Sequence of chain 1.C:
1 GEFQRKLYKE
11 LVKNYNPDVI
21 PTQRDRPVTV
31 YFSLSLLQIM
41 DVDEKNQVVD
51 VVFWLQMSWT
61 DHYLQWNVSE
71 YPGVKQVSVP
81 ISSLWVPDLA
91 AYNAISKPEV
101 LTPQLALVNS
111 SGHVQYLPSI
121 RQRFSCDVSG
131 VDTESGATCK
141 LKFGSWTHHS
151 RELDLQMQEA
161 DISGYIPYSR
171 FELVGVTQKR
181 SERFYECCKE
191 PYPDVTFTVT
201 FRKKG

Binding-site contacts:
Ligand atom C5 contacts residue ASN109 of chain 1.C at 4.1 Å.
Ligand atom C5 contacts residue HIS113 of chain 1.C at 4.0 Å.
Ligand atom O6 contacts residue GLN115 of chain 1.C at 3.6 Å.
Ligand atom C5 contacts residue NAG1 of chain 1.P at 4.1 Å.
Ligand atom C1 contacts residue SER111 of chain 1.C at 3.4 Å.
Ligand atom C1 contacts residue ASN109 of chain 1.C at 3.0 Å.
Ligand atom O5 contacts residue ASN109 of chain 1.C at 2.8 Å (h-bond).
Ligand atom O7 contacts residue SER110 of chain 1.C at 4.2 Å.
Ligand atom C3 contacts residue NAG1 of chain 1.P at 3.5 Å.
Ligand atom O3 contacts residue NAG1 of chain 1.P at 3.0 Å (h-bond).
Ligand atom C6 contacts residue HIS113 of chain 1.C at 3.5 Å.
Ligand atom C7 contacts residue SER111 of chain 1.C at 4.1 Å.
Ligand atom O5 contacts residue HIS113 of chain 1.C at 3.7 Å.
Ligand atom C3 contacts residue SER111 of chain 1.C at 4.3 Å.
Ligand atom C4 contacts residue NAG1 of chain 1.P at 3.3 Å.
Ligand atom C8 contacts residue SER110 of chain 1.C at 3.1 Å.
Ligand atom N2 contacts residue SER111 of chain 1.C at 3.3 Å (h-bond).
Ligand atom C6 contacts residue GLN115 of chain 1.C at 4.1 Å.
Ligand atom O4 contacts residue NAG1 of chain 1.P at 2.3 Å (h-bond).
Ligand atom O7 contacts residue ASN109 of chain 1.C at 3.1 Å (h-bond).
Ligand atom C6 contacts residue NAG1 of chain 1.P at 3.5 Å.
Ligand atom O6 contacts residue ASN109 of chain 1.C at 4.3 Å.
Ligand atom C1 contacts residue HIS113 of chain 1.C at 3.9 Å.
Ligand atom C2 contacts residue SER111 of chain 1.C at 3.9 Å.
Ligand atom C7 contacts residue SER110 of chain 1.C at 4.0 Å.
Ligand atom C8 contacts residue SER111 of chain 1.C at 3.9 Å.
Ligand atom C2 contacts residue ASN109 of chain 1.C at 3.6 Å.
Ligand atom N2 contacts residue ASN109 of chain 1.C at 3.8 Å.
Ligand atom O6 contacts residue HIS113 of chain 1.C at 4.4 Å.
Ligand atom C7 contacts residue ASN109 of chain 1.C at 3.5 Å.
Ligand atom C6 contacts residue ASN109 of chain 1.C at 4.5 Å.

The small molecule below binds the protein below.
Small molecule (SMILES): CC(=O)N[C@@H]1[C@@H](O)[C@H](O)[C@@H](CO)O[C@H]1O